Sequence of chain 1.A:
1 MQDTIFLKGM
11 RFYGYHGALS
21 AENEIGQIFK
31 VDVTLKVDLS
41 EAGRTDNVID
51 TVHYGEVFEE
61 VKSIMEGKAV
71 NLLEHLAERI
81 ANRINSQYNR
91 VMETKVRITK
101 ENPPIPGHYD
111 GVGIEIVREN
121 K

Binding-site contacts:
Ligand atom C3 contacts residue TYR54 of chain 4.A at 3.2 Å (hydrophobic).
Ligand atom C3 contacts residue HIS53 of chain 4.A at 3.3 Å.
Ligand atom C6 contacts residue GLU74 of chain 1.A at 3.7 Å.
Ligand atom C9 contacts residue TYR54 of chain 4.A at 2.7 Å (hydrophobic).
Ligand atom O4 contacts residue GLU22 of chain 1.A at 2.6 Å (salt-bridge).
Ligand atom O8 contacts residue GLU74 of chain 1.A at 3.5 Å (salt-bridge).
Ligand atom O8 contacts residue LEU72 of chain 1.A at 3.3 Å.
Ligand atom N5 contacts residue TYR54 of chain 4.A at 2.4 Å (h-bond).
Ligand atom O4 contacts residue ALA18 of chain 1.A at 4.0 Å.
Ligand atom N4 contacts residue HIS53 of chain 4.A at 3.3 Å (h-bond).
Ligand atom O8 contacts residue LEU73 of chain 1.A at 2.9 Å (h-bond).
Ligand atom C8 contacts residue LEU72 of chain 1.A at 3.8 Å (hydrophobic).
Ligand atom N7 contacts residue TYR54 of chain 4.A at 3.1 Å.
Ligand atom N6 contacts residue VAL52 of chain 4.A at 2.4 Å (h-bond).
Ligand atom C2 contacts residue TYR54 of chain 4.A at 3.0 Å (hydrophobic).
Ligand atom O4 contacts residue LYS100 of chain 1.A at 3.7 Å.
Ligand atom N1 contacts residue TYR54 of chain 4.A at 2.8 Å (h-bond).
Ligand atom O4 contacts residue TYR54 of chain 4.A at 3.0 Å (h-bond).
Ligand atom N4 contacts residue TYR54 of chain 4.A at 3.2 Å.
Ligand atom N6 contacts residue ILE5 of chain 4.A at 3.1 Å.
Ligand atom C10 contacts residue HIS53 of chain 4.A at 3.9 Å.
Ligand atom N6 contacts residue GLU74 of chain 1.A at 3.0 Å (salt-bridge).
Ligand atom O8 contacts residue TYR54 of chain 4.A at 3.4 Å.
Ligand atom C10 contacts residue TYR54 of chain 4.A at 3.0 Å (hydrophobic).
Ligand atom N4 contacts residue GLY55 of chain 4.A at 3.9 Å.
Ligand atom O8 contacts residue ASN71 of chain 1.A at 4.0 Å.
Ligand atom C2 contacts residue ALA18 of chain 1.A at 4.0 Å (hydrophobic).
Ligand atom C11 contacts residue TYR54 of chain 4.A at 3.3 Å (hydrophobic).
Ligand atom N5 contacts residue VAL52 of chain 4.A at 3.2 Å (h-bond).
Ligand atom N6 contacts residue TYR54 of chain 4.A at 3.6 Å.
Ligand atom C8 contacts residue TYR54 of chain 4.A at 2.8 Å (hydrophobic).
Ligand atom C11 contacts residue GLU22 of chain 1.A at 3.2 Å.
Ligand atom C6 contacts residue VAL52 of chain 4.A at 3.1 Å (hydrophobic).
Ligand atom C11 contacts residue ALA18 of chain 1.A at 3.1 Å (hydrophobic).
Ligand atom N5 contacts residue HIS53 of chain 4.A at 3.2 Å.
Ligand atom C6 contacts residue TYR54 of chain 4.A at 3.0 Å (hydrophobic).
Ligand atom N7 contacts residue GLU74 of chain 1.A at 3.0 Å (salt-bridge).
Ligand atom C11 contacts residue LYS100 of chain 1.A at 3.8 Å.
Ligand atom N6 contacts residue THR51 of chain 4.A at 4.0 Å.
Ligand atom C8 contacts residue GLU74 of chain 1.A at 3.6 Å.

A small-molecule ligand and the protein it binds are described below.
Small molecule (SMILES): Nc1nc2c(c(=O)[nH]1)N=C(CO)CN2

Sequence of chain 4.A:
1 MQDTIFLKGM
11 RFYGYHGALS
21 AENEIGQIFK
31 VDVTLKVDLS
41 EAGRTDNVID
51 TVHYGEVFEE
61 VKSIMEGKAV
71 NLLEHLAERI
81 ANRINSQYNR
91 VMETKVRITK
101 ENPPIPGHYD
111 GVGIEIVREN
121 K